This protein binds this small molecule.
Small molecule (SMILES): CC(=O)N[C@@H]1[C@@H](O)[C@H](O)[C@@H](CO)O[C@H]1O

Binding-site contacts:
Ligand atom C8 contacts residue LEU334 of chain 1.E at 4.2 Å (hydrophobic).
Ligand atom C8 contacts residue SER385 of chain 1.E at 3.5 Å.
Ligand atom O7 contacts residue ASN331 of chain 1.E at 3.2 Å (h-bond).
Ligand atom N2 contacts residue ASN331 of chain 1.E at 3.0 Å (h-bond).
Ligand atom N2 contacts residue TRP387 of chain 1.E at 4.2 Å.
Ligand atom C4 contacts residue ASN331 of chain 1.E at 4.4 Å.
Ligand atom C1 contacts residue ASN331 of chain 1.E at 1.5 Å.
Ligand atom C7 contacts residue TRP387 of chain 1.E at 4.4 Å (hydrophobic).
Ligand atom C5 contacts residue ASN331 of chain 1.E at 3.8 Å.
Ligand atom C3 contacts residue ASN331 of chain 1.E at 3.9 Å.
Ligand atom C8 contacts residue TRP387 of chain 1.E at 3.4 Å (hydrophobic).
Ligand atom C7 contacts residue ASN331 of chain 1.E at 3.3 Å.
Ligand atom C2 contacts residue ASN331 of chain 1.E at 2.5 Å.
Ligand atom C8 contacts residue ASN331 of chain 1.E at 4.0 Å.
Ligand atom O5 contacts residue ASN331 of chain 1.E at 2.5 Å (h-bond).

Sequence of chain 1.E:
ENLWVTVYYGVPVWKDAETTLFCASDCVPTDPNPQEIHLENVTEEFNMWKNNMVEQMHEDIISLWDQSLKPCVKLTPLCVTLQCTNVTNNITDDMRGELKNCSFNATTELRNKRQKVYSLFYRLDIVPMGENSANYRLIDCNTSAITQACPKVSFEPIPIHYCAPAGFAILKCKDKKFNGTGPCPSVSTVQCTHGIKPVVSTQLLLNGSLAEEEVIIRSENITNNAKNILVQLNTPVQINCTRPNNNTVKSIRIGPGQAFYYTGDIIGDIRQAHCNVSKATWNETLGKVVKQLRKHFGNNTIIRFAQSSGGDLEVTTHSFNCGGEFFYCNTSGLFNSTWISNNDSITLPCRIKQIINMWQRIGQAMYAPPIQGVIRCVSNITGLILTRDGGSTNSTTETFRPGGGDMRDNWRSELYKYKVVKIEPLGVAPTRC